The small molecule below binds the protein below.
Small molecule (SMILES): CC(=O)N[C@@H]1[C@@H](O)[C@H](O)[C@@H](CO)O[C@H]1O

Sequence of chain 1.C:
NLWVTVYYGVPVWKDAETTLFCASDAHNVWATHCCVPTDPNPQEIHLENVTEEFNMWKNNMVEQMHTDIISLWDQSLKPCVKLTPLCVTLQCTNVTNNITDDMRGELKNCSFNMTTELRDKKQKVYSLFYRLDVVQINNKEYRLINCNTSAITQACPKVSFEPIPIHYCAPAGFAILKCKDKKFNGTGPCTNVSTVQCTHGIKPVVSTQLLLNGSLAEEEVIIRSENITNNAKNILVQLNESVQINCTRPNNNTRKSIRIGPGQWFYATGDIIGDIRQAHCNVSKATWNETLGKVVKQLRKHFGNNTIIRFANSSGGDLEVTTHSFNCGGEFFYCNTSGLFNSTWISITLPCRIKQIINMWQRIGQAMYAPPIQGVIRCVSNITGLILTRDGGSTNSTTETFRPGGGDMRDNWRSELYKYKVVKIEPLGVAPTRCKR

Binding-site contacts:
Ligand atom N2 contacts residue TRP396 of chain 1.C at 3.5 Å.
Ligand atom C3 contacts residue TRP396 of chain 1.C at 4.0 Å (hydrophobic).
Ligand atom C8 contacts residue ASN340 of chain 1.C at 3.6 Å.
Ligand atom C7 contacts residue ASN340 of chain 1.C at 3.3 Å.
Ligand atom C1 contacts residue ASN340 of chain 1.C at 1.4 Å.
Ligand atom O3 contacts residue TRP396 of chain 1.C at 3.4 Å.
Ligand atom C3 contacts residue ASN340 of chain 1.C at 3.8 Å.
Ligand atom O7 contacts residue ASN340 of chain 1.C at 4.0 Å.
Ligand atom C2 contacts residue ASN340 of chain 1.C at 2.5 Å.
Ligand atom C2 contacts residue TRP396 of chain 1.C at 3.4 Å (hydrophobic).
Ligand atom C4 contacts residue ASN340 of chain 1.C at 4.3 Å.
Ligand atom O5 contacts residue ASN340 of chain 1.C at 2.4 Å (h-bond).
Ligand atom C8 contacts residue GLU341 of chain 1.C at 3.4 Å.
Ligand atom N2 contacts residue ASN340 of chain 1.C at 2.9 Å (h-bond).
Ligand atom C5 contacts residue ASN340 of chain 1.C at 3.7 Å.
Ligand atom C1 contacts residue TRP396 of chain 1.C at 4.4 Å (hydrophobic).